Sequence of chain 1.A:
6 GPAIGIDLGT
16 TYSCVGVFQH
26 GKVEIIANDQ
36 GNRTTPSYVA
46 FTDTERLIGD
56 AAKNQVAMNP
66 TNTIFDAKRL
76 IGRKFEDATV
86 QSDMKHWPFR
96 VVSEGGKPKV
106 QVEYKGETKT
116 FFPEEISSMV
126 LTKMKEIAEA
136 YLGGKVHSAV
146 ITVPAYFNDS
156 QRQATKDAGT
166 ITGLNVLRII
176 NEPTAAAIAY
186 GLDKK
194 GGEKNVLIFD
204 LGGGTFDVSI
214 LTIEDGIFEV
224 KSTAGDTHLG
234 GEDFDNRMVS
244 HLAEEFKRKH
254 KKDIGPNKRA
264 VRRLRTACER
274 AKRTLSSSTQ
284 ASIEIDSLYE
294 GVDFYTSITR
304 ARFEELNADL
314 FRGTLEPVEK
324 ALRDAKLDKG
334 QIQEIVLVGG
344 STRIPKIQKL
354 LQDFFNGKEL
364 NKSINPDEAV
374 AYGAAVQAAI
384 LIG

Binding-site contacts:
Ligand atom C4 contacts residue VAL242 of chain 1.A at 3.9 Å (hydrophobic).
Ligand atom O contacts residue ASN239 of chain 1.A at 3.4 Å (h-bond).
Ligand atom C contacts residue VAL242 of chain 1.A at 3.6 Å (hydrophobic).
Ligand atom C1 contacts residue GLY258 of chain 1.A at 3.6 Å.
Ligand atom C contacts residue ARG268 of chain 1.A at 4.0 Å.
Ligand atom N1 contacts residue ARG268 of chain 1.A at 4.4 Å.
Ligand atom C contacts residue VAL264 of chain 1.A at 4.3 Å (hydrophobic).
Ligand atom O contacts residue ARG268 of chain 1.A at 3.0 Å (salt-bridge).
Ligand atom N1 contacts residue VAL242 of chain 1.A at 3.6 Å.
Ligand atom C2 contacts residue GLY258 of chain 1.A at 3.9 Å.
Ligand atom N1 contacts residue SER243 of chain 1.A at 3.0 Å (h-bond).
Ligand atom O contacts residue VAL242 of chain 1.A at 4.1 Å.
Ligand atom C4 contacts residue VAL264 of chain 1.A at 4.4 Å (hydrophobic).
Ligand atom N3 contacts residue VAL242 of chain 1.A at 4.5 Å.
Ligand atom N2 contacts residue SER243 of chain 1.A at 4.0 Å.
Ligand atom C2 contacts residue ALA246 of chain 1.A at 4.0 Å (hydrophobic).
Ligand atom C1 contacts residue VAL264 of chain 1.A at 3.7 Å (hydrophobic).
Ligand atom O contacts residue VAL264 of chain 1.A at 3.8 Å.
Ligand atom C contacts residue SER243 of chain 1.A at 4.0 Å.
Ligand atom C contacts residue ASN239 of chain 1.A at 3.5 Å.
Ligand atom N3 contacts residue VAL264 of chain 1.A at 3.7 Å.
Ligand atom C3 contacts residue VAL242 of chain 1.A at 4.3 Å (hydrophobic).
Ligand atom C4 contacts residue SER243 of chain 1.A at 4.1 Å.
Ligand atom N2 contacts residue ALA246 of chain 1.A at 3.8 Å.
Ligand atom C3 contacts residue ALA246 of chain 1.A at 4.5 Å (hydrophobic).
Ligand atom C3 contacts residue SER243 of chain 1.A at 3.4 Å.
Ligand atom N1 contacts residue ASN239 of chain 1.A at 2.8 Å (h-bond).

A small-molecule ligand and the protein it binds are described below.
Small molecule (SMILES): NC(=O)c1cnccn1